Sequence of chain 1.A:
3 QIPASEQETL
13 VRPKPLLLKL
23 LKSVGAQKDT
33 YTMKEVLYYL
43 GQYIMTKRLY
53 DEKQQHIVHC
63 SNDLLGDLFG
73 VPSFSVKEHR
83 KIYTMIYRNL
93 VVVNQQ

Binding-site contacts:
Ligand atom C7 contacts residue HIS81 of chain 1.A at 3.5 Å.
Ligand atom C18 contacts residue ILE46 of chain 1.A at 3.7 Å (hydrophobic).
Ligand atom N3 contacts residue MET47 of chain 1.A at 3.7 Å.
Ligand atom C7 contacts residue ILE84 of chain 1.A at 3.7 Å (hydrophobic).
Ligand atom F5 contacts residue TYR52 of chain 1.A at 3.4 Å.
Ligand atom C22 contacts residue LYS36 of chain 1.B at 3.5 Å.
Ligand atom O2 contacts residue GLN9 of chain 1.A at 2.8 Å (h-bond).
Ligand atom C31 contacts residue MET47 of chain 1.A at 3.6 Å (hydrophobic).
Ligand atom S contacts residue LEU39 of chain 1.A at 2.9 Å (h-bond).
Ligand atom C6 contacts residue HIS81 of chain 1.A at 3.7 Å.
Ligand atom C8 contacts residue HIS81 of chain 1.A at 3.5 Å.
Ligand atom C22 contacts residue TYR40 of chain 1.B at 3.7 Å (hydrophobic).
Ligand atom C9 contacts residue LEU39 of chain 1.A at 3.7 Å (hydrophobic).
Ligand atom C32 contacts residue GLY43 of chain 1.A at 3.6 Å.
Ligand atom C10 contacts residue HIS81 of chain 1.A at 3.6 Å.
Ligand atom O contacts residue 62T1 of chain 1.E at 3.3 Å (h-bond).
Ligand atom C19 contacts residue VAL78 of chain 1.A at 3.7 Å (hydrophobic).
Ligand atom F3 contacts residue VAL78 of chain 1.A at 3.3 Å.
Ligand atom F5 contacts residue GLN57 of chain 1.A at 3.2 Å.
Ligand atom F contacts residue PHE76 of chain 1.A at 3.1 Å.
Ligand atom C31 contacts residue TYR40 of chain 1.B at 3.6 Å (hydrophobic).
Ligand atom C9 contacts residue TYR85 of chain 1.A at 3.5 Å (hydrophobic).
Ligand atom F5 contacts residue ILE46 of chain 1.A at 3.6 Å.
Ligand atom F2 contacts residue ILE46 of chain 1.A at 3.5 Å.
Ligand atom C28 contacts residue TYR52 of chain 1.A at 3.5 Å (hydrophobic).
Ligand atom C27 contacts residue GLN57 of chain 1.A at 3.4 Å.
Ligand atom C32 contacts residue MET47 of chain 1.A at 3.6 Å (hydrophobic).
Ligand atom C16 contacts residue LEU39 of chain 1.A at 3.2 Å (hydrophobic).
Ligand atom C28 contacts residue GLN57 of chain 1.A at 3.6 Å.
Ligand atom C5 contacts residue HIS81 of chain 1.A at 3.6 Å.
Ligand atom C13 contacts residue VAL78 of chain 1.A at 3.6 Å (hydrophobic).
Ligand atom F3 contacts residue GLN57 of chain 1.A at 2.9 Å.
Ligand atom F1 contacts residue ILE84 of chain 1.A at 3.4 Å.
Ligand atom C16 contacts residue GLY43 of chain 1.A at 3.5 Å.
Ligand atom F contacts residue ILE46 of chain 1.A at 3.2 Å.
Ligand atom C contacts residue GLY43 of chain 1.A at 3.6 Å.
Ligand atom F contacts residue VAL78 of chain 1.A at 3.7 Å.
Ligand atom C9 contacts residue HIS81 of chain 1.A at 3.5 Å.
Ligand atom C21 contacts residue 62T1 of chain 1.E at 3.2 Å.
Ligand atom S contacts residue GLY43 of chain 1.A at 3.7 Å.

The protein below binds the small molecule below.
Small molecule (SMILES): CCC[C@H]1N(C(=O)c2cnccc2C(F)(F)F)CCC[C@@]1(Oc1csc(C(F)(F)F)c1)C(=O)N1CCN(c2ccccc2OCCO)CC1

Sequence of chain 1.B:
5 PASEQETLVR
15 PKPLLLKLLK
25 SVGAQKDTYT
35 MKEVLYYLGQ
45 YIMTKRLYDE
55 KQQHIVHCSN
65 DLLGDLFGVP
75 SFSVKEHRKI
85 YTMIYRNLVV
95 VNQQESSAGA